Binding-site contacts:
Ligand atom C4' contacts residue SER48 of chain 1.A at 4.1 Å.
Ligand atom C3' contacts residue GLU101 of chain 1.A at 3.6 Å.
Ligand atom C1' contacts residue GLU101 of chain 1.A at 4.5 Å.
Ligand atom C5' contacts residue SER48 of chain 1.A at 3.5 Å.
Ligand atom N3' contacts residue GLU1 of chain 1.B at 1.6 Å.
Ligand atom N3' contacts residue SER48 of chain 1.A at 3.6 Å (h-bond).
Ligand atom C4' contacts residue GLU1 of chain 1.B at 3.9 Å.
Ligand atom O2' contacts residue GLU101 of chain 1.A at 2.5 Å (salt-bridge).
Ligand atom C3' contacts residue SER48 of chain 1.A at 3.6 Å.
Ligand atom O2' contacts residue GLU1 of chain 1.B at 3.6 Å.
Ligand atom C2' contacts residue GLU1 of chain 1.B at 3.2 Å.
Ligand atom C3' contacts residue GLU1 of chain 1.B at 2.5 Å.
Ligand atom C2' contacts residue GLU101 of chain 1.A at 3.0 Å.
Ligand atom C8 contacts residue SER48 of chain 1.A at 4.3 Å.
Ligand atom N3' contacts residue GLU101 of chain 1.A at 3.1 Å (salt-bridge).
Ligand atom O5' contacts residue SER48 of chain 1.A at 2.8 Å (h-bond).

A protein and the small-molecule ligand that binds it are described below.
Small molecule (SMILES): CN(C)c1ncnc2c1ncn2[C@@H]1O[C@H](CO)[C@@H](N)[C@H]1O

Sequence of chain 1.A:
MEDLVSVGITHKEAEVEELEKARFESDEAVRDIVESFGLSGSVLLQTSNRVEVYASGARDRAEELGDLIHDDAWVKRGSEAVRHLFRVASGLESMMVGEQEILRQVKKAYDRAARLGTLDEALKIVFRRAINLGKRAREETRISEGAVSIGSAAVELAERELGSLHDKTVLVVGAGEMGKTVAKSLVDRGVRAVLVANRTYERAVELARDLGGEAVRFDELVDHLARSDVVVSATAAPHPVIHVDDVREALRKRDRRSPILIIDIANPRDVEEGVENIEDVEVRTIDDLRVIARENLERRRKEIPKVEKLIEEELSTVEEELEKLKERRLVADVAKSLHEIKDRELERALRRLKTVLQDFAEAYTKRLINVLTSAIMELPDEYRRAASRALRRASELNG